Sequence of chain 1.G:
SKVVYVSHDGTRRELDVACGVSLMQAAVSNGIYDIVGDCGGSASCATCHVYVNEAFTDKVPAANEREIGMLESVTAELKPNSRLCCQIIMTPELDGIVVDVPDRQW

This protein binds this small molecule.
Small molecule (SMILES): O=C1CCC(=O)N1CCCCCCN1C(=O)CCC1=O

Sequence of chain 1.E:
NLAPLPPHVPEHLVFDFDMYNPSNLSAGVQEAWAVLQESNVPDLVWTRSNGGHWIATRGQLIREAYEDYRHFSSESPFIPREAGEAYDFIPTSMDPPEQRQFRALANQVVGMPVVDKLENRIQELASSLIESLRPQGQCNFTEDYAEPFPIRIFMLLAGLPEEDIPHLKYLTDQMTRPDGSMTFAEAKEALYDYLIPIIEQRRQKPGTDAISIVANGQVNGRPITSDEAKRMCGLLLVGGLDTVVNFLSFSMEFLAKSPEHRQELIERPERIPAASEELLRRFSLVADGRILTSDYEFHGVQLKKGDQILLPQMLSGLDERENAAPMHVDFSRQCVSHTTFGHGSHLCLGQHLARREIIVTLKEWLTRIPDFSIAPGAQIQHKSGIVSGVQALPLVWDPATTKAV

Binding-site contacts:
Ligand atom C18 contacts residue CYS26 of chain 1.G at 3.3 Å (hydrophobic).
Ligand atom O20 contacts residue CYS26 of chain 1.G at 3.6 Å (h-bond).
Ligand atom C2 contacts residue GLN344 of chain 1.E at 3.8 Å.
Ligand atom C9 contacts residue CYS345 of chain 1.E at 4.4 Å (hydrophobic).
Ligand atom C8 contacts residue CYS345 of chain 1.E at 4.4 Å (hydrophobic).
Ligand atom N4 contacts residue GLY27 of chain 1.G at 4.3 Å.
Ligand atom O6 contacts residue CYS26 of chain 1.G at 3.2 Å (h-bond).
Ligand atom C3 contacts residue CYS345 of chain 1.E at 2.5 Å (hydrophobic).
Ligand atom C2 contacts residue CYS345 of chain 1.E at 1.8 Å (hydrophobic).
Ligand atom N14 contacts residue CYS26 of chain 1.G at 3.5 Å (h-bond).
Ligand atom O7 contacts residue CYS345 of chain 1.E at 3.0 Å (h-bond).
Ligand atom C1 contacts residue CYS345 of chain 1.E at 2.6 Å (hydrophobic).
Ligand atom C1 contacts residue GLN344 of chain 1.E at 4.1 Å.
Ligand atom C1 contacts residue CYS26 of chain 1.G at 3.9 Å (hydrophobic).
Ligand atom O19 contacts residue CYS26 of chain 1.G at 4.3 Å.
Ligand atom C15 contacts residue CYS26 of chain 1.G at 2.9 Å (hydrophobic).
Ligand atom C16 contacts residue CYS26 of chain 1.G at 1.8 Å (hydrophobic).
Ligand atom N4 contacts residue CYS345 of chain 1.E at 3.2 Å (h-bond).
Ligand atom O6 contacts residue CYS345 of chain 1.E at 4.4 Å.
Ligand atom C5 contacts residue GLY27 of chain 1.G at 3.9 Å.
Ligand atom C5 contacts residue CYS26 of chain 1.G at 3.7 Å (hydrophobic).
Ligand atom O6 contacts residue GLY27 of chain 1.G at 3.5 Å.
Ligand atom C5 contacts residue CYS345 of chain 1.E at 3.4 Å (hydrophobic).
Ligand atom C16 contacts residue PRO99 of chain 1.G at 4.5 Å (hydrophobic).
Ligand atom C17 contacts residue CYS26 of chain 1.G at 2.3 Å (hydrophobic).